Sequence of chain 1.A:
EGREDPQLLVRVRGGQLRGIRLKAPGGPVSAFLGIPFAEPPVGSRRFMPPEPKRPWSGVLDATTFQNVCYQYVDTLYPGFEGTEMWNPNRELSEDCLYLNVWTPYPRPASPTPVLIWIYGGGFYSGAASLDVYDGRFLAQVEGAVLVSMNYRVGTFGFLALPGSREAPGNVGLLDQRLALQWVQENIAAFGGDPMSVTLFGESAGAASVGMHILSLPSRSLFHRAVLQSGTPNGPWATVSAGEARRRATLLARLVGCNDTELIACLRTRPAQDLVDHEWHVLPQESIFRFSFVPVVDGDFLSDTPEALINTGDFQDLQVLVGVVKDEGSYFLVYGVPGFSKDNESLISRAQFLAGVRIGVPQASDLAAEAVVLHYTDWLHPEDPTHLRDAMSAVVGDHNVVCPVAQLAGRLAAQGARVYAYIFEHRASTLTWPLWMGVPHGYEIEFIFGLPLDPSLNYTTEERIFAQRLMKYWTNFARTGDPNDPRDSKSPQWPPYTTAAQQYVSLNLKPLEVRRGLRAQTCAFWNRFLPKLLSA

Binding-site contacts:
Ligand atom C3 contacts residue ASN464 of chain 1.A at 4.0 Å.
Ligand atom C1 contacts residue ASN464 of chain 1.A at 1.5 Å.
Ligand atom C2 contacts residue ASN464 of chain 1.A at 2.7 Å.
Ligand atom C6 contacts residue ASN464 of chain 1.A at 4.4 Å.
Ligand atom O7 contacts residue ASN464 of chain 1.A at 2.8 Å (h-bond).
Ligand atom C7 contacts residue SER462 of chain 1.A at 4.1 Å.
Ligand atom C5 contacts residue ASN464 of chain 1.A at 3.6 Å.
Ligand atom C7 contacts residue ASN464 of chain 1.A at 3.1 Å.
Ligand atom N2 contacts residue SER462 of chain 1.A at 4.3 Å.
Ligand atom O5 contacts residue ASN464 of chain 1.A at 2.4 Å (h-bond).
Ligand atom C4 contacts residue ASN464 of chain 1.A at 4.4 Å.
Ligand atom C8 contacts residue ASN464 of chain 1.A at 4.3 Å.
Ligand atom N2 contacts residue ASN464 of chain 1.A at 3.2 Å (h-bond).
Ligand atom C8 contacts residue SER462 of chain 1.A at 3.5 Å.

The protein below binds the small molecule below.
Small molecule (SMILES): CC(=O)N[C@@H]1[C@@H](O)[C@H](O)[C@@H](CO)O[C@H]1O